A small-molecule ligand and the protein it binds are described below.
Small molecule (SMILES): C[C@@H]1NC(=O)[C@H](C[C@@](C)(O)CO)NC(=O)[C@@H]2CC3c4ccccc4N[C@@H]3SC[C@H](NC(=O)[C@@H]([C@H](C)O)NC1=O)C(=O)N1C[C@H](O)C[C@H]1C(=O)N[C@@H](C)C(=O)N2

Sequence of chain 1.B:
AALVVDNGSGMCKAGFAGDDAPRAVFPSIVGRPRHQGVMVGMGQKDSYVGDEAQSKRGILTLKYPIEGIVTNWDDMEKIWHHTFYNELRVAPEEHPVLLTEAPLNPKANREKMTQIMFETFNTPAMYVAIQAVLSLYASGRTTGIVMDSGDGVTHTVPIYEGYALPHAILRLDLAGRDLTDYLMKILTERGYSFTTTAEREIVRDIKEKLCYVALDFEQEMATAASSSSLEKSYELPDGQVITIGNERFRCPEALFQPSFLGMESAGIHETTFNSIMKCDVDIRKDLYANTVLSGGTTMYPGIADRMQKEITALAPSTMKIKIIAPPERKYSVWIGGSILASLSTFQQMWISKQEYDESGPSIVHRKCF

Binding-site contacts:
Ligand atom CB contacts residue LEU241 of chain 1.B at 3.9 Å (hydrophobic).
Ligand atom CZ2 contacts residue ILE74 of chain 1.A at 3.8 Å (hydrophobic).
Ligand atom CB contacts residue GLY196 of chain 1.B at 3.8 Å.
Ligand atom CG contacts residue SER198 of chain 1.B at 3.7 Å.
Ligand atom CB contacts residue GLU71 of chain 1.A at 3.8 Å.
Ligand atom CD1 contacts residue ARG195 of chain 1.B at 3.8 Å.
Ligand atom O2 contacts residue ARG195 of chain 1.B at 4.0 Å.
Ligand atom CB contacts residue TYR197 of chain 1.B at 3.9 Å (hydrophobic).
Ligand atom N contacts residue GLY196 of chain 1.B at 2.9 Å (h-bond).
Ligand atom CD2 contacts residue SER198 of chain 1.B at 3.5 Å.
Ligand atom CZ3 contacts residue PRO111 of chain 1.A at 4.0 Å (hydrophobic).
Ligand atom CA contacts residue SER198 of chain 1.B at 3.7 Å.
Ligand atom CZ2 contacts residue ARG176 of chain 1.A at 3.8 Å.
Ligand atom O contacts residue TYR197 of chain 1.B at 3.9 Å.
Ligand atom CB contacts residue GLN245 of chain 1.B at 3.2 Å.
Ligand atom CG contacts residue HIC72 of chain 1.A at 4.0 Å.
Ligand atom CG contacts residue GLY196 of chain 1.B at 3.7 Å.
Ligand atom CE3 contacts residue SER198 of chain 1.B at 3.7 Å.
Ligand atom CB contacts residue ILE247 of chain 1.B at 3.7 Å (hydrophobic).
Ligand atom CA contacts residue GLY196 of chain 1.B at 3.5 Å.
Ligand atom CD1 contacts residue TYR197 of chain 1.B at 3.4 Å (hydrophobic).
Ligand atom CE2 contacts residue SER198 of chain 1.B at 3.8 Å.
Ligand atom CZ3 contacts residue THR193 of chain 1.B at 3.9 Å.
Ligand atom N contacts residue TYR197 of chain 1.B at 3.8 Å.
Ligand atom CB contacts residue ILE74 of chain 1.A at 3.8 Å (hydrophobic).
Ligand atom CB contacts residue GLU204 of chain 1.B at 4.0 Å.
Ligand atom CG2 contacts residue SER198 of chain 1.B at 3.8 Å.
Ligand atom CB contacts residue GLY196 of chain 1.B at 3.3 Å.
Ligand atom CE3 contacts residue GLY196 of chain 1.B at 3.5 Å.
Ligand atom CG2 contacts residue GLU204 of chain 1.B at 3.2 Å.
Ligand atom O1 contacts residue GLY196 of chain 1.B at 2.7 Å (h-bond).
Ligand atom NE1 contacts residue ILE74 of chain 1.A at 3.7 Å.
Ligand atom CD2 contacts residue ILE74 of chain 1.A at 3.8 Å (hydrophobic).
Ligand atom CA contacts residue GLY196 of chain 1.B at 3.9 Å.
Ligand atom CB contacts residue HIC72 of chain 1.A at 3.8 Å.
Ligand atom CE3 contacts residue TYR197 of chain 1.B at 3.7 Å (hydrophobic).
Ligand atom CB contacts residue TYR197 of chain 1.B at 3.6 Å (hydrophobic).
Ligand atom O contacts residue SER198 of chain 1.B at 3.2 Å (h-bond).
Ligand atom CE2 contacts residue ILE74 of chain 1.A at 3.5 Å (hydrophobic).
Ligand atom C contacts residue GLY196 of chain 1.B at 3.7 Å.

Sequence of chain 1.A:
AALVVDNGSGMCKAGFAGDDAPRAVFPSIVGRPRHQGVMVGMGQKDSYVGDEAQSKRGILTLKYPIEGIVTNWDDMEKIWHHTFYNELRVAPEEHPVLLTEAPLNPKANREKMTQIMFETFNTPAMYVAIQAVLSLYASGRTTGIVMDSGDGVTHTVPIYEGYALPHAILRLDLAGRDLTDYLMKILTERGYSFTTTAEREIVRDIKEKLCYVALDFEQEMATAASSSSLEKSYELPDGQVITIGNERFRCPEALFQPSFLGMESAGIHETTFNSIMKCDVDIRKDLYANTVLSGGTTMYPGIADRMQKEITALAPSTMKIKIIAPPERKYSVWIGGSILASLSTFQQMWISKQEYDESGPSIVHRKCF